Sequence of chain 1.Z:
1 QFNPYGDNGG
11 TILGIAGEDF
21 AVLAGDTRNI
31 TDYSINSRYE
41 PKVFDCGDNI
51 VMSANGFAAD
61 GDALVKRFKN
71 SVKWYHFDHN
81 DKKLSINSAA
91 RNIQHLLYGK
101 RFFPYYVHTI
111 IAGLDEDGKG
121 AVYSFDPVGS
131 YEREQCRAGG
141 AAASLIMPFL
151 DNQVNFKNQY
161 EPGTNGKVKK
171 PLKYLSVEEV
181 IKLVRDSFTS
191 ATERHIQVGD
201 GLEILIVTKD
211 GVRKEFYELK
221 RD

Binding-site contacts:
Ligand atom C53 contacts residue GLN53 of chain 1.Y at 3.2 Å.
Ligand atom C55 contacts residue LYS32 of chain 1.Y at 3.5 Å.
Ligand atom C10 contacts residue MES1 of chain 1.UA at 3.7 Å.
Ligand atom C6 contacts residue LYS33 of chain 1.Y at 3.5 Å.
Ligand atom O21 contacts residue THR1 of chain 1.Y at 1.8 Å (h-bond).
Ligand atom O21 contacts residue GLY47 of chain 1.Y at 3.0 Å (h-bond).
Ligand atom C23 contacts residue GLY47 of chain 1.Y at 3.6 Å.
Ligand atom C9 contacts residue THR1 of chain 1.Y at 1.4 Å.
Ligand atom O49 contacts residue THR21 of chain 1.Y at 2.8 Å (h-bond).
Ligand atom C8 contacts residue THR1 of chain 1.Y at 2.5 Å.
Ligand atom C5 contacts residue ALA49 of chain 1.Y at 3.6 Å (hydrophobic).
Ligand atom C24 contacts residue GLY47 of chain 1.Y at 3.3 Å.
Ligand atom C52 contacts residue TYR131 of chain 1.Z at 3.4 Å (hydrophobic).
Ligand atom C12 contacts residue ARG19 of chain 1.Y at 3.7 Å.
Ligand atom C42 contacts residue GLY47 of chain 1.Y at 3.6 Å.
Ligand atom O49 contacts residue ALA20 of chain 1.Y at 3.3 Å.
Ligand atom C53 contacts residue TYR131 of chain 1.Z at 3.5 Å (hydrophobic).
Ligand atom C7 contacts residue GLY47 of chain 1.Y at 3.5 Å.
Ligand atom N28 contacts residue ASP126 of chain 1.Z at 3.3 Å (salt-bridge).
Ligand atom C26 contacts residue THR21 of chain 1.Y at 3.6 Å.
Ligand atom C55 contacts residue MET45 of chain 1.Y at 3.6 Å (hydrophobic).
Ligand atom C8 contacts residue GLY47 of chain 1.Y at 3.7 Å.
Ligand atom C12 contacts residue THR1 of chain 1.Y at 3.6 Å.
Ligand atom O21 contacts residue ALA46 of chain 1.Y at 3.7 Å.
Ligand atom O13 contacts residue MES1 of chain 1.UA at 3.3 Å (h-bond).
Ligand atom O13 contacts residue THR1 of chain 1.Y at 3.4 Å (h-bond).
Ligand atom C2 contacts residue LYS33 of chain 1.Y at 3.6 Å.
Ligand atom C11 contacts residue TYR170 of chain 1.Y at 2.7 Å (hydrophobic).
Ligand atom C11 contacts residue THR1 of chain 1.Y at 1.4 Å.
Ligand atom O39 contacts residue ALA49 of chain 1.Y at 3.0 Å (h-bond).
Ligand atom O21 contacts residue MES1 of chain 1.UA at 3.0 Å (h-bond).
Ligand atom C10 contacts residue THR1 of chain 1.Y at 2.7 Å.
Ligand atom N25 contacts residue THR21 of chain 1.Y at 2.9 Å (h-bond).
Ligand atom C11 contacts residue SER131 of chain 1.Y at 3.4 Å.
Ligand atom C54 contacts residue LYS32 of chain 1.Y at 3.3 Å.
Ligand atom C27 contacts residue THR21 of chain 1.Y at 3.3 Å.
Ligand atom N22 contacts residue GLY47 of chain 1.Y at 2.9 Å (h-bond).
Ligand atom C26 contacts residue ALA49 of chain 1.Y at 3.7 Å (hydrophobic).
Ligand atom C12 contacts residue THR21 of chain 1.Y at 3.3 Å.
Ligand atom C7 contacts residue THR1 of chain 1.Y at 2.7 Å.

Sequence of chain 1.Y:
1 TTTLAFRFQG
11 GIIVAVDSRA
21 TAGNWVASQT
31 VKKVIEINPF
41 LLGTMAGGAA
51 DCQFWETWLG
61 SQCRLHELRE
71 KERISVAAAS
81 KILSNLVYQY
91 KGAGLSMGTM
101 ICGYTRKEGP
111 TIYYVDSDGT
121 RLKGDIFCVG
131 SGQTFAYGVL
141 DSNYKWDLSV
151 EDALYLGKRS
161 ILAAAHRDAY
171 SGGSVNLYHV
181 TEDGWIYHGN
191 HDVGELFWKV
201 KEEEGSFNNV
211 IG

The small molecule below binds the protein below.
Small molecule (SMILES): COc1ccc(C[C@H](NC(=O)[C@H](C)NC(=O)C[NH+]2CCOCC2)C(=O)N[C@@H](CC2CCC(C3CCCCC3)CC2)[C@@H](O)C(C)(C)O)cc1